Sequence of chain 1.A:
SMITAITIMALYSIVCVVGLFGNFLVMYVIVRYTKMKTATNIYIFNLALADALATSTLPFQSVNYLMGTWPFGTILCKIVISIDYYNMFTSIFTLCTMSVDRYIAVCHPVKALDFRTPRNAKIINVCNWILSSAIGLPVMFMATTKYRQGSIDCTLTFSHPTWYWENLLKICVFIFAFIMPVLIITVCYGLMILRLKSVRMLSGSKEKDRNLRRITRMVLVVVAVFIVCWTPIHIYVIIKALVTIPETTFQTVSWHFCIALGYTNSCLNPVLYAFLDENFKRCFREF

Sequence of chain 1.G:
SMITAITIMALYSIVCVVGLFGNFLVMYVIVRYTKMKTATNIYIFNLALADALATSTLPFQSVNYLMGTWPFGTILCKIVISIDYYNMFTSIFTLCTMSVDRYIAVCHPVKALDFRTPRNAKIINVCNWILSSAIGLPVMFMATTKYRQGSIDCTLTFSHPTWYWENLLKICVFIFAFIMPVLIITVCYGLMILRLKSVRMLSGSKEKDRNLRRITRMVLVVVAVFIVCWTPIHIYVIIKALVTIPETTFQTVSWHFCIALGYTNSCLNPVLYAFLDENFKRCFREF

Binding-site contacts:
Ligand atom C25 contacts residue PHE165 of chain 1.A at 3.8 Å (hydrophobic).
Ligand atom C19 contacts residue LEU241 of chain 1.A at 4.0 Å (hydrophobic).
Ligand atom C22 contacts residue PHE248 of chain 1.A at 3.9 Å (hydrophobic).
Ligand atom O1 contacts residue TRP237 of chain 1.A at 3.5 Å.
Ligand atom C27 contacts residue MET252 of chain 1.A at 4.0 Å (hydrophobic).
Ligand atom C18 contacts residue ILE207 of chain 1.A at 4.4 Å (hydrophobic).
Ligand atom C27 contacts residue PHE248 of chain 1.G at 4.1 Å (hydrophobic).
Ligand atom C26 contacts residue LEU203 of chain 1.A at 3.8 Å (hydrophobic).
Ligand atom C19 contacts residue ILE207 of chain 1.A at 3.8 Å (hydrophobic).
Ligand atom C26 contacts residue CLR1 of chain 1.R at 4.3 Å.
Ligand atom C15 contacts residue LEU203 of chain 1.G at 4.3 Å (hydrophobic).
Ligand atom C23 contacts residue PHE248 of chain 1.A at 4.3 Å (hydrophobic).
Ligand atom C15 contacts residue PHE248 of chain 1.A at 3.7 Å (hydrophobic).
Ligand atom C22 contacts residue CLR1 of chain 1.R at 3.7 Å.
Ligand atom C17 contacts residue PHE248 of chain 1.A at 4.4 Å (hydrophobic).
Ligand atom C7 contacts residue LEU203 of chain 1.G at 3.5 Å (hydrophobic).
Ligand atom C16 contacts residue CLR1 of chain 1.R at 3.8 Å.
Ligand atom C24 contacts residue CLR1 of chain 1.R at 3.7 Å.
Ligand atom C26 contacts residue PHE165 of chain 1.A at 3.7 Å (hydrophobic).
Ligand atom C4 contacts residue TRP237 of chain 1.A at 3.9 Å (hydrophobic).
Ligand atom C4 contacts residue LEU240 of chain 1.A at 4.2 Å (hydrophobic).
Ligand atom C15 contacts residue CLR1 of chain 1.R at 4.2 Å.
Ligand atom C21 contacts residue ALA206 of chain 1.A at 3.7 Å (hydrophobic).
Ligand atom C12 contacts residue ILE207 of chain 1.A at 4.0 Å (hydrophobic).
Ligand atom C2 contacts residue PRO210 of chain 1.A at 4.0 Å (hydrophobic).
Ligand atom C2 contacts residue MET214 of chain 1.A at 4.1 Å (hydrophobic).
Ligand atom C11 contacts residue ALA206 of chain 1.A at 3.2 Å (hydrophobic).
Ligand atom C6 contacts residue LEU203 of chain 1.G at 4.3 Å (hydrophobic).
Ligand atom C16 contacts residue PHE248 of chain 1.A at 3.8 Å (hydrophobic).
Ligand atom C12 contacts residue ALA206 of chain 1.A at 3.3 Å (hydrophobic).
Ligand atom C18 contacts residue PHE248 of chain 1.A at 3.7 Å (hydrophobic).
Ligand atom C23 contacts residue PHE165 of chain 1.A at 4.1 Å (hydrophobic).
Ligand atom C23 contacts residue CLR1 of chain 1.R at 4.2 Å.
Ligand atom C3 contacts residue TRP237 of chain 1.A at 4.3 Å (hydrophobic).
Ligand atom C14 contacts residue LEU203 of chain 1.G at 4.1 Å (hydrophobic).
Ligand atom C21 contacts residue LEU203 of chain 1.A at 3.4 Å (hydrophobic).
Ligand atom C24 contacts residue PHE248 of chain 1.G at 4.1 Å (hydrophobic).
Ligand atom C1 contacts residue PRO210 of chain 1.A at 4.0 Å (hydrophobic).
Ligand atom C20 contacts residue PHE248 of chain 1.A at 4.1 Å (hydrophobic).
Ligand atom C11 contacts residue ILE207 of chain 1.A at 3.8 Å (hydrophobic).

The protein below binds the small molecule below.
Small molecule (SMILES): CC(C)CCC[C@@H](C)[C@H]1CC[C@H]2[C@@H]3CC=C4C[C@@H](O)CC[C@]4(C)[C@H]3CC[C@]12C